A small-molecule ligand and the protein it binds are described below.
Small molecule (SMILES): CC(=O)N[C@H]1[C@@H](O[C@H]2[C@H](O)[C@@H](NC(C)=O)CO[C@@H]2CO)O[C@H](CO)[C@@H](O)[C@@H]1O

Sequence of chain 1.A:
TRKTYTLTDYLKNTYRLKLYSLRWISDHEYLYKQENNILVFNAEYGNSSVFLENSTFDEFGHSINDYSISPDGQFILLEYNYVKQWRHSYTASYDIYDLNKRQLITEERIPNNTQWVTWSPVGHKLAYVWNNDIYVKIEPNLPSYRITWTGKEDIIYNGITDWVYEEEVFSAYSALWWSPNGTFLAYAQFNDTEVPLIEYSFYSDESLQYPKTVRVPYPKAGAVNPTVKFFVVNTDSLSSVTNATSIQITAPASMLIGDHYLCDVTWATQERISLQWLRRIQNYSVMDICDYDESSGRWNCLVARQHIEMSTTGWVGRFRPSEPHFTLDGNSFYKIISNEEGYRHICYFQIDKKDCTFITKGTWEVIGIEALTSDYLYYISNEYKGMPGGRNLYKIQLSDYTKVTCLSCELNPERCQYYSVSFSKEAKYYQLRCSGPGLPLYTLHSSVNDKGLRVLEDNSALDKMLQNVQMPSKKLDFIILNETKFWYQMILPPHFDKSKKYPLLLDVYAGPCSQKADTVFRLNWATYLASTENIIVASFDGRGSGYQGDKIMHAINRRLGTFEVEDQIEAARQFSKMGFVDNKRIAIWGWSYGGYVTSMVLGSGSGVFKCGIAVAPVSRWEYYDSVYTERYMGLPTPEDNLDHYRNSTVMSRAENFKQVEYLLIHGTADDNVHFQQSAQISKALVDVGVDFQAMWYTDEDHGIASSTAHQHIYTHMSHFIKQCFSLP

Binding-site contacts:
Ligand atom O5 contacts residue ASN191 of chain 1.A at 2.4 Å (h-bond).
Ligand atom C5 contacts residue THR193 of chain 1.A at 3.7 Å.
Ligand atom N2 contacts residue ILE156 of chain 1.A at 3.6 Å.
Ligand atom C8 contacts residue THR150 of chain 1.A at 4.3 Å.
Ligand atom C7 contacts residue ILE156 of chain 1.A at 3.8 Å (hydrophobic).
Ligand atom C1 contacts residue THR193 of chain 1.A at 3.3 Å.
Ligand atom C5 contacts residue ASN191 of chain 1.A at 3.7 Å.
Ligand atom O6 contacts residue GLU194 of chain 1.A at 3.4 Å (salt-bridge).
Ligand atom C8 contacts residue GLN189 of chain 1.A at 4.3 Å.
Ligand atom N2 contacts residue ASN191 of chain 1.A at 2.9 Å (h-bond).
Ligand atom C6 contacts residue THR193 of chain 1.A at 4.0 Å.
Ligand atom C4 contacts residue ASN191 of chain 1.A at 4.2 Å.
Ligand atom C3 contacts residue ASN191 of chain 1.A at 3.8 Å.
Ligand atom O6 contacts residue THR193 of chain 1.A at 3.9 Å.
Ligand atom C2 contacts residue ASN191 of chain 1.A at 2.5 Å.
Ligand atom C7 contacts residue ASN191 of chain 1.A at 3.4 Å.
Ligand atom C1 contacts residue ASN191 of chain 1.A at 1.4 Å.
Ligand atom C8 contacts residue ILE156 of chain 1.A at 3.6 Å (hydrophobic).
Ligand atom O7 contacts residue LYS229 of chain 1.A at 4.0 Å.
Ligand atom C1 contacts residue ILE156 of chain 1.A at 4.2 Å (hydrophobic).
Ligand atom O7 contacts residue GLN189 of chain 1.A at 4.1 Å.
Ligand atom C6 contacts residue GLU194 of chain 1.A at 3.8 Å.
Ligand atom O7 contacts residue ASN191 of chain 1.A at 3.4 Å (h-bond).
Ligand atom O5 contacts residue THR193 of chain 1.A at 3.4 Å (h-bond).